Sequence of chain 3.A:
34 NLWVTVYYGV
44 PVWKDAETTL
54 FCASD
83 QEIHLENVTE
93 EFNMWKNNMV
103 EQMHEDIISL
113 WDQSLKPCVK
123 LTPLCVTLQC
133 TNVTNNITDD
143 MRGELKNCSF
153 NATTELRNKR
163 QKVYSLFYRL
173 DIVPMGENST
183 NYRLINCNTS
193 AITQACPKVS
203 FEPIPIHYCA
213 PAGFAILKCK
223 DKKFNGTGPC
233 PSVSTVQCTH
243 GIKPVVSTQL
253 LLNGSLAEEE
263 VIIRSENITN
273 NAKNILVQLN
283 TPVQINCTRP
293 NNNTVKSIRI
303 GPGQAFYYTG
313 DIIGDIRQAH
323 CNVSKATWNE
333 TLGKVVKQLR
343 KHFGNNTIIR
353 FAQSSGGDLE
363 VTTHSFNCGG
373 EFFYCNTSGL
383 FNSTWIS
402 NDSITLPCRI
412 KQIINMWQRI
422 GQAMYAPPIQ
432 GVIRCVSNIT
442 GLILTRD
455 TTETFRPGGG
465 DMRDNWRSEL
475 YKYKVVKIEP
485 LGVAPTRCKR

Binding-site contacts:
Ligand atom C5 contacts residue GLN286 of chain 3.A at 4.0 Å.
Ligand atom C8 contacts residue VAL325 of chain 3.A at 3.8 Å (hydrophobic).
Ligand atom C7 contacts residue ASN288 of chain 3.A at 3.4 Å.
Ligand atom N2 contacts residue ASN288 of chain 3.A at 2.9 Å (h-bond).
Ligand atom C1 contacts residue ARG435 of chain 3.A at 4.2 Å.
Ligand atom O5 contacts residue ARG435 of chain 3.A at 3.3 Å (salt-bridge).
Ligand atom C8 contacts residue ASN324 of chain 3.A at 3.5 Å.
Ligand atom C8 contacts residue SER326 of chain 3.A at 3.4 Å.
Ligand atom C8 contacts residue GLN286 of chain 3.A at 4.4 Å.
Ligand atom N2 contacts residue GLN286 of chain 3.A at 4.1 Å.
Ligand atom O5 contacts residue GLN286 of chain 3.A at 4.3 Å.
Ligand atom C1 contacts residue ASN288 of chain 3.A at 1.5 Å.
Ligand atom C4 contacts residue ASN288 of chain 3.A at 4.3 Å.
Ligand atom C7 contacts residue ASN324 of chain 3.A at 4.3 Å.
Ligand atom C5 contacts residue ASN288 of chain 3.A at 3.8 Å.
Ligand atom O5 contacts residue ASN288 of chain 3.A at 2.4 Å (h-bond).
Ligand atom C3 contacts residue ASN288 of chain 3.A at 3.9 Å.
Ligand atom C1 contacts residue GLN286 of chain 3.A at 3.6 Å.
Ligand atom C2 contacts residue GLN286 of chain 3.A at 4.1 Å.
Ligand atom C3 contacts residue GLN286 of chain 3.A at 3.7 Å.
Ligand atom C6 contacts residue ARG435 of chain 3.A at 3.9 Å.
Ligand atom C4 contacts residue GLN286 of chain 3.A at 4.4 Å.
Ligand atom C5 contacts residue ARG435 of chain 3.A at 4.3 Å.
Ligand atom C2 contacts residue ASN288 of chain 3.A at 2.5 Å.
Ligand atom O6 contacts residue ARG435 of chain 3.A at 3.2 Å (salt-bridge).
Ligand atom O7 contacts residue ASN324 of chain 3.A at 4.1 Å.
Ligand atom O7 contacts residue ASN288 of chain 3.A at 3.6 Å (h-bond).
Ligand atom C8 contacts residue SER404 of chain 3.A at 4.3 Å.

A small-molecule ligand and the protein it binds are described below.
Small molecule (SMILES): CC(=O)N[C@@H]1[C@@H](O)[C@H](O)[C@@H](CO)O[C@H]1O